This small molecule binds to this protein.
Small molecule (SMILES): CC(=O)N[C@H]1[C@H](O[C@H]2[C@H](O)[C@@H](NC(C)=O)CO[C@@H]2CO)O[C@H](CO)[C@@H](O)[C@@H]1O

Sequence of chain 4.E:
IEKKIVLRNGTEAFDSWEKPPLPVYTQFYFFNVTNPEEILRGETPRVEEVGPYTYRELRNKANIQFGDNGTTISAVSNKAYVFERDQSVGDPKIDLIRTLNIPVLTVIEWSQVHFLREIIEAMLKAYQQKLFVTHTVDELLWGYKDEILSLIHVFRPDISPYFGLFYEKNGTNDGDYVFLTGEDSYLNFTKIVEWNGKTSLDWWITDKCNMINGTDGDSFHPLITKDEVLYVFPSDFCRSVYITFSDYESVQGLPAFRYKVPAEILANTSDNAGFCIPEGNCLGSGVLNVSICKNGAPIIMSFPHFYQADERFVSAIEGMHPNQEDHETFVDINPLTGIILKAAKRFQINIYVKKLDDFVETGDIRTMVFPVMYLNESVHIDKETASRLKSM

Binding-site contacts:
Ligand atom O7 contacts residue ASN182 of chain 4.E at 2.9 Å (h-bond).
Ligand atom C8 contacts residue ASP150 of chain 4.E at 4.3 Å.
Ligand atom C5 contacts residue ASN182 of chain 4.E at 3.6 Å.
Ligand atom O4 contacts residue VAL94 of chain 4.E at 3.7 Å.
Ligand atom C3 contacts residue TYR93 of chain 4.E at 3.8 Å (hydrophobic).
Ligand atom O3 contacts residue VAL94 of chain 4.E at 4.5 Å.
Ligand atom C7 contacts residue TYR93 of chain 4.E at 4.3 Å (hydrophobic).
Ligand atom C3 contacts residue VAL94 of chain 4.E at 4.4 Å (hydrophobic).
Ligand atom C8 contacts residue TRP154 of chain 4.E at 3.6 Å (hydrophobic).
Ligand atom N2 contacts residue ASN182 of chain 4.E at 2.9 Å (h-bond).
Ligand atom C3 contacts residue ASN182 of chain 4.E at 3.8 Å.
Ligand atom C1 contacts residue ASN182 of chain 4.E at 1.4 Å.
Ligand atom O7 contacts residue LEU70 of chain 4.E at 3.7 Å.
Ligand atom O5 contacts residue ASN182 of chain 4.E at 2.4 Å (h-bond).
Ligand atom C2 contacts residue VAL94 of chain 4.E at 4.3 Å (hydrophobic).
Ligand atom C4 contacts residue ASN182 of chain 4.E at 4.3 Å.
Ligand atom C7 contacts residue TRP154 of chain 4.E at 4.5 Å (hydrophobic).
Ligand atom N2 contacts residue TYR93 of chain 4.E at 3.3 Å (h-bond).
Ligand atom O7 contacts residue VAL94 of chain 4.E at 3.5 Å.
Ligand atom C7 contacts residue ASN182 of chain 4.E at 3.1 Å.
Ligand atom C2 contacts residue TYR93 of chain 4.E at 3.8 Å (hydrophobic).
Ligand atom C8 contacts residue ASN182 of chain 4.E at 4.3 Å.
Ligand atom C1 contacts residue TYR93 of chain 4.E at 3.8 Å (hydrophobic).
Ligand atom C2 contacts residue ASN182 of chain 4.E at 2.5 Å.
Ligand atom O7 contacts residue TRP154 of chain 4.E at 4.5 Å.
Ligand atom C8 contacts residue TYR93 of chain 4.E at 4.4 Å (hydrophobic).